This small molecule binds to this protein.
Small molecule (SMILES): CC(=O)N[C@H]1[C@H](O[C@H]2[C@H](O)[C@@H](NC(C)=O)CO[C@@H]2CO)O[C@H](CO)[C@@H](O)[C@@H]1O

Sequence of chain 1.A:
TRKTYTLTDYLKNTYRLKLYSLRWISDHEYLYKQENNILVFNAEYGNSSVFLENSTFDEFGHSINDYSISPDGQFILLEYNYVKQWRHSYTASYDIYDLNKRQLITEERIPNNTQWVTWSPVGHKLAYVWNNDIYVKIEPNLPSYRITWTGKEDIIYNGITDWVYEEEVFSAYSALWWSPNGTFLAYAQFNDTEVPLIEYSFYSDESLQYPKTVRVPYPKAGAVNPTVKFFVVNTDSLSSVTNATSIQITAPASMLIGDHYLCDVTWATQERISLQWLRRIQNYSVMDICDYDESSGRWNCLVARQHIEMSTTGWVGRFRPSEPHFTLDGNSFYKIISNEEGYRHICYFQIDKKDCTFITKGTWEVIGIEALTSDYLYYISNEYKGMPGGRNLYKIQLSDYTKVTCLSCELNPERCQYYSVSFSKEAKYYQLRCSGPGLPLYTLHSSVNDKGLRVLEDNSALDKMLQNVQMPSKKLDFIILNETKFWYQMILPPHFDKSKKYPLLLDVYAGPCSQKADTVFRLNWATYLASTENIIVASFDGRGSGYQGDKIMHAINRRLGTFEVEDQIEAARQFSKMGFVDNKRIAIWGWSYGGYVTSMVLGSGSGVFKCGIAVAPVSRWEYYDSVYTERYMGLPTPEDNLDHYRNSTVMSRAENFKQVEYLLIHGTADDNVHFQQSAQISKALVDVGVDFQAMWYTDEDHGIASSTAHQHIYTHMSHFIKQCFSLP

Binding-site contacts:
Ligand atom O7 contacts residue PRO111 of chain 1.A at 4.4 Å.
Ligand atom O3 contacts residue ARG109 of chain 1.A at 4.5 Å.
Ligand atom C2 contacts residue ASN112 of chain 1.A at 2.4 Å.
Ligand atom C8 contacts residue ASN112 of chain 1.A at 4.4 Å.
Ligand atom O5 contacts residue ASN112 of chain 1.A at 2.3 Å (h-bond).
Ligand atom C8 contacts residue ILE110 of chain 1.A at 3.4 Å (hydrophobic).
Ligand atom O7 contacts residue ASN112 of chain 1.A at 3.9 Å.
Ligand atom C8 contacts residue PRO111 of chain 1.A at 3.9 Å (hydrophobic).
Ligand atom C3 contacts residue ASN112 of chain 1.A at 3.7 Å.
Ligand atom C1 contacts residue ASN112 of chain 1.A at 1.5 Å.
Ligand atom C7 contacts residue PRO111 of chain 1.A at 4.3 Å (hydrophobic).
Ligand atom C4 contacts residue ASN112 of chain 1.A at 4.2 Å.
Ligand atom C8 contacts residue ARG109 of chain 1.A at 3.8 Å.
Ligand atom N2 contacts residue ARG109 of chain 1.A at 4.3 Å.
Ligand atom C7 contacts residue ASN112 of chain 1.A at 3.7 Å.
Ligand atom N2 contacts residue ASN112 of chain 1.A at 3.0 Å (h-bond).
Ligand atom C5 contacts residue ASN112 of chain 1.A at 3.6 Å.